Binding-site contacts:
Ligand atom O6 contacts residue HIS339 of chain 37.E at 3.9 Å.
Ligand atom O6 contacts residue TYR386 of chain 37.E at 4.0 Å.
Ligand atom C4 contacts residue ASP338 of chain 37.E at 4.3 Å.
Ligand atom O7 contacts residue ASN388 of chain 37.E at 3.9 Å.
Ligand atom C5 contacts residue TYR41 of chain 37.E at 3.4 Å (hydrophobic).
Ligand atom C8 contacts residue SER390 of chain 37.E at 3.3 Å.
Ligand atom C3 contacts residue TYR41 of chain 37.E at 4.2 Å (hydrophobic).
Ligand atom C7 contacts residue SER390 of chain 37.E at 4.2 Å.
Ligand atom N2 contacts residue TYR41 of chain 37.E at 4.3 Å.
Ligand atom O5 contacts residue ARG358 of chain 37.E at 3.4 Å (salt-bridge).
Ligand atom C1 contacts residue ARG358 of chain 37.E at 3.7 Å.
Ligand atom N2 contacts residue ASN388 of chain 37.E at 2.9 Å (h-bond).
Ligand atom O7 contacts residue GLN39 of chain 37.E at 2.9 Å (h-bond).
Ligand atom O5 contacts residue TYR41 of chain 37.E at 4.4 Å.
Ligand atom C8 contacts residue TYR41 of chain 37.E at 3.6 Å (hydrophobic).
Ligand atom C4 contacts residue ASN388 of chain 37.E at 4.2 Å.
Ligand atom O5 contacts residue ASN388 of chain 37.E at 2.3 Å (h-bond).
Ligand atom O6 contacts residue ARG358 of chain 37.E at 3.3 Å.
Ligand atom C8 contacts residue GLU61 of chain 37.E at 3.3 Å.
Ligand atom C6 contacts residue TYR41 of chain 37.E at 3.6 Å (hydrophobic).
Ligand atom O4 contacts residue TYR41 of chain 37.E at 3.5 Å (h-bond).
Ligand atom C3 contacts residue ASP338 of chain 37.E at 4.5 Å.
Ligand atom C6 contacts residue ARG358 of chain 37.E at 4.4 Å.
Ligand atom C7 contacts residue ASN388 of chain 37.E at 3.6 Å.
Ligand atom O6 contacts residue TYR41 of chain 37.E at 3.6 Å.
Ligand atom C1 contacts residue ASP338 of chain 37.E at 4.3 Å.
Ligand atom C2 contacts residue ASN388 of chain 37.E at 2.5 Å.
Ligand atom C5 contacts residue ASP338 of chain 37.E at 3.5 Å.
Ligand atom C1 contacts residue ASN388 of chain 37.E at 1.4 Å.
Ligand atom C7 contacts residue GLN39 of chain 37.E at 4.1 Å.
Ligand atom C2 contacts residue ARG358 of chain 37.E at 4.3 Å.
Ligand atom C4 contacts residue TYR41 of chain 37.E at 3.9 Å (hydrophobic).
Ligand atom C5 contacts residue ASN388 of chain 37.E at 3.6 Å.
Ligand atom O6 contacts residue ASP338 of chain 37.E at 2.9 Å (salt-bridge).
Ligand atom C7 contacts residue TYR41 of chain 37.E at 3.5 Å (hydrophobic).
Ligand atom O7 contacts residue TYR41 of chain 37.E at 3.3 Å (h-bond).
Ligand atom C3 contacts residue ASN388 of chain 37.E at 3.8 Å.
Ligand atom O4 contacts residue ASP338 of chain 37.E at 4.2 Å.
Ligand atom C6 contacts residue ASP338 of chain 37.E at 3.3 Å.
Ligand atom O5 contacts residue ASP338 of chain 37.E at 4.2 Å.

This protein binds this small molecule.
Small molecule (SMILES): CC(=O)N[C@H]1[C@H](O[C@H]2[C@H](O)[C@@H](NC(C)=O)CO[C@@H]2CO)O[C@H](CO)[C@@H](O[C@@H]2O[C@H](CO[C@H]3O[C@H](CO)[C@@H](O)[C@H](O)[C@@H]3O)[C@@H](O)[C@H](O[C@H]3O[C@H](CO)[C@@H](O)[C@H](O)[C@@H]3O)[C@@H]2O)[C@@H]1O

Sequence of chain 37.E:
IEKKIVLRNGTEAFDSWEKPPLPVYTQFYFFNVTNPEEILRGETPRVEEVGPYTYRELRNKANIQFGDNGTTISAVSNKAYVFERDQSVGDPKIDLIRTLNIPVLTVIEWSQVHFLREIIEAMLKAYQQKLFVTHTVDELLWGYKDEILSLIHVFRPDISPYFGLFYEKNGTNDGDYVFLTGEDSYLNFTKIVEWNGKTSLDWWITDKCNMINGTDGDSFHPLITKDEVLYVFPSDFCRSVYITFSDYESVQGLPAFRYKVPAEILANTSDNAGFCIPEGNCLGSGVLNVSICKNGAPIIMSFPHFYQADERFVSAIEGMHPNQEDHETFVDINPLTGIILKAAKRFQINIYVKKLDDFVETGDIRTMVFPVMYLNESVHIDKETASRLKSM